This small molecule binds to this protein.
Small molecule (SMILES): CC(=O)N[C@H]1[C@H](O[C@H]2[C@H](O)[C@@H](NC(C)=O)CO[C@@H]2CO)O[C@H](CO)[C@@H](O)[C@@H]1O

Sequence of chain 2.A:
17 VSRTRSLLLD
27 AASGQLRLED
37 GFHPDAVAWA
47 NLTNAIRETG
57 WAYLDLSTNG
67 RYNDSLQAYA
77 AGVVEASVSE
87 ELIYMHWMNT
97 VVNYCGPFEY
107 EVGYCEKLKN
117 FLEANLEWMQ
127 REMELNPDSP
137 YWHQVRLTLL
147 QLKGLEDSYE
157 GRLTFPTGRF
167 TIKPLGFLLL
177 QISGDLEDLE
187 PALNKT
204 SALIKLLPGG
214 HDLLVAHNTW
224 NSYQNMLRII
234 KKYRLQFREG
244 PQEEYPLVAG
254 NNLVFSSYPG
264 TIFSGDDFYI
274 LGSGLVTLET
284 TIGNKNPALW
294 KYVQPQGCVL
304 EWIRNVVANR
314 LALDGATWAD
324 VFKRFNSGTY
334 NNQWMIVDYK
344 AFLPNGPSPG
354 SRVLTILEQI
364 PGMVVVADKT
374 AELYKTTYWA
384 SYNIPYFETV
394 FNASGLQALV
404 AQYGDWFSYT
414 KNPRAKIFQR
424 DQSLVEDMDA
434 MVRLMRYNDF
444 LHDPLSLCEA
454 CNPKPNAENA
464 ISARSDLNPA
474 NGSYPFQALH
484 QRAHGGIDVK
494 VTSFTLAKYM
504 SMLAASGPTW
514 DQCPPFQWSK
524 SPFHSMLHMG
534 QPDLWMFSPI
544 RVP

Binding-site contacts:
Ligand atom O6 contacts residue THR163 of chain 2.A at 3.9 Å.
Ligand atom C3 contacts residue PHE161 of chain 2.A at 4.1 Å (hydrophobic).
Ligand atom O5 contacts residue ASN69 of chain 2.A at 2.2 Å (h-bond).
Ligand atom O6 contacts residue LEU25 of chain 2.A at 4.2 Å.
Ligand atom C8 contacts residue GLY30 of chain 2.A at 3.6 Å.
Ligand atom N2 contacts residue ASN69 of chain 2.A at 2.9 Å (h-bond).
Ligand atom C8 contacts residue SER71 of chain 2.A at 3.8 Å.
Ligand atom C5 contacts residue ASN69 of chain 2.A at 3.5 Å.
Ligand atom C2 contacts residue ASN69 of chain 2.A at 2.4 Å.
Ligand atom C4 contacts residue ASN69 of chain 2.A at 4.1 Å.
Ligand atom O7 contacts residue PHE161 of chain 2.A at 3.3 Å.
Ligand atom C2 contacts residue THR163 of chain 2.A at 4.2 Å.
Ligand atom C3 contacts residue THR163 of chain 2.A at 4.4 Å.
Ligand atom C3 contacts residue ASN69 of chain 2.A at 3.7 Å.
Ligand atom O3 contacts residue THR163 of chain 2.A at 4.1 Å.
Ligand atom O4 contacts residue PHE161 of chain 2.A at 4.0 Å.
Ligand atom O4 contacts residue THR163 of chain 2.A at 3.9 Å.
Ligand atom C5 contacts residue THR163 of chain 2.A at 4.5 Å.
Ligand atom C8 contacts residue LEU25 of chain 2.A at 3.5 Å (hydrophobic).
Ligand atom O5 contacts residue THR163 of chain 2.A at 3.6 Å.
Ligand atom O7 contacts residue ASN69 of chain 2.A at 4.0 Å.
Ligand atom C1 contacts residue ASN69 of chain 2.A at 1.3 Å.
Ligand atom C7 contacts residue SER71 of chain 2.A at 4.1 Å.
Ligand atom C7 contacts residue ASN69 of chain 2.A at 3.7 Å.
Ligand atom C4 contacts residue PHE161 of chain 2.A at 4.2 Å (hydrophobic).
Ligand atom C6 contacts residue LEU72 of chain 2.A at 4.0 Å (hydrophobic).
Ligand atom O5 contacts residue LEU72 of chain 2.A at 4.3 Å.
Ligand atom C6 contacts residue LEU25 of chain 2.A at 4.2 Å (hydrophobic).
Ligand atom C5 contacts residue PHE161 of chain 2.A at 3.9 Å (hydrophobic).
Ligand atom O7 contacts residue SER71 of chain 2.A at 3.7 Å.
Ligand atom C7 contacts residue GLY30 of chain 2.A at 4.3 Å.
Ligand atom C1 contacts residue THR163 of chain 2.A at 4.1 Å.
Ligand atom C7 contacts residue PHE161 of chain 2.A at 4.1 Å (hydrophobic).